Sequence of chain 1.H:
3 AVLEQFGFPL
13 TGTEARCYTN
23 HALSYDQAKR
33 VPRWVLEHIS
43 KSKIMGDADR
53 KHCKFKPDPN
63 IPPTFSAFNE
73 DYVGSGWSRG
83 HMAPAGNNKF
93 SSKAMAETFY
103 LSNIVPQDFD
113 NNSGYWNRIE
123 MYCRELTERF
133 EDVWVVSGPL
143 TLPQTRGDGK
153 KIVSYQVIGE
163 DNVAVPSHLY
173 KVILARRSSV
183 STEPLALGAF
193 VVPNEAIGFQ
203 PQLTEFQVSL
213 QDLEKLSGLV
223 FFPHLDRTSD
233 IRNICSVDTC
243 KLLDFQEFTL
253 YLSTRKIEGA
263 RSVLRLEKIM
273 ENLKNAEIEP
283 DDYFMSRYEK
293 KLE

A protein and the small-molecule ligand that binds it are described below.
Small molecule (SMILES): Cc1cn([C@H]2C[C@H](O[P](=O)(O)OC[C@H]3O[C@@H](n4cnc5c(=O)nc(N)[nH]c54)C[C@@H]3O[P](=O)(O)OC[C@H]3O[C@@H](n4ccc(N)nc4=O)C[C@@H]3O)[C@@H](CO[P](=O)(O)O[C@H]3C[C@H](n4cnc5c(=O)nc(N)[nH]c54)O[C@@H]3CO[P](=O)(O)O[C@H]3C[C@H](n4ccc(N)nc4=O)O[C@@H]3CO[P](=O)(O)O[C@H]3C[C@H](n4cnc5c(N)ncnc54)O[C@@H]3CO[P](=O)(O)O[C@H]3C[C@H](n4cnc5c(=O)nc(N)[nH]c54)O[C@@H]3CO[P](=O)(O)O[C@H]3C[C@H](n4cc(C)c(=O)[nH]c4=O)O[C@@H]3CO[P](=O)(O)O[C@H]3C[C@H](n4ccc(N)nc4=O)O[C@@H]3COP(=O)=O)O2)c(=O)[nH]c1=O

Binding-site contacts:
Ligand atom C2 contacts residue SER115 of chain 1.H at 3.6 Å.
Ligand atom P contacts residue ARG257 of chain 1.H at 3.2 Å.
Ligand atom OP1 contacts residue GLY88 of chain 1.H at 2.9 Å (h-bond).
Ligand atom OP1 contacts residue PRO86 of chain 1.H at 3.6 Å.
Ligand atom C3' contacts residue MG1 of chain 1.R at 3.6 Å.
Ligand atom O5' contacts residue ASN114 of chain 1.H at 2.8 Å (h-bond).
Ligand atom O5' contacts residue MG1 of chain 1.R at 3.0 Å.
Ligand atom C5' contacts residue ARG81 of chain 1.H at 3.4 Å.
Ligand atom P contacts residue ARG81 of chain 1.H at 3.6 Å.
Ligand atom OP1 contacts residue SER80 of chain 1.H at 3.5 Å.
Ligand atom OP1 contacts residue ARG81 of chain 1.H at 3.5 Å (salt-bridge).
Ligand atom OP1 contacts residue MG1 of chain 1.R at 2.4 Å.
Ligand atom C2' contacts residue ASN119 of chain 1.H at 3.6 Å.
Ligand atom N3 contacts residue LEU254 of chain 1.H at 3.6 Å.
Ligand atom OP2 contacts residue ARG257 of chain 1.H at 2.6 Å (salt-bridge).
Ligand atom P contacts residue ARG52 of chain 1.H at 3.4 Å.
Ligand atom O4' contacts residue ASN119 of chain 1.H at 3.3 Å (h-bond).
Ligand atom O3' contacts residue SER80 of chain 1.H at 3.6 Å.
Ligand atom C5' contacts residue PHE111 of chain 1.H at 3.2 Å (hydrophobic).
Ligand atom OP2 contacts residue ARG52 of chain 1.H at 2.7 Å (salt-bridge).
Ligand atom C4' contacts residue ASN114 of chain 1.H at 3.6 Å.
Ligand atom O2 contacts residue ASN119 of chain 1.H at 3.0 Å (h-bond).
Ligand atom OP2 contacts residue ARG81 of chain 1.H at 2.7 Å (salt-bridge).
Ligand atom O2 contacts residue SER115 of chain 1.H at 2.5 Å (h-bond).
Ligand atom O3' contacts residue MG1 of chain 1.R at 2.5 Å.
Ligand atom C4' contacts residue PHE111 of chain 1.H at 3.3 Å (hydrophobic).
Ligand atom P contacts residue MG1 of chain 1.R at 2.8 Å.
Ligand atom O2 contacts residue LEU254 of chain 1.H at 3.2 Å.
Ligand atom P contacts residue ASN114 of chain 1.H at 3.5 Å.
Ligand atom C5' contacts residue ARG257 of chain 1.H at 3.1 Å.
Ligand atom OP1 contacts residue ARG81 of chain 1.H at 2.9 Å (salt-bridge).
Ligand atom OP2 contacts residue PHE57 of chain 1.H at 3.5 Å.
Ligand atom OP2 contacts residue ARG52 of chain 1.H at 2.7 Å (salt-bridge).
Ligand atom O5' contacts residue ARG81 of chain 1.H at 3.4 Å (salt-bridge).
Ligand atom C2 contacts residue LEU254 of chain 1.H at 3.3 Å (hydrophobic).
Ligand atom OP1 contacts residue ASN114 of chain 1.H at 3.2 Å (h-bond).
Ligand atom O3' contacts residue ASN114 of chain 1.H at 3.6 Å.
Ligand atom O5' contacts residue ARG52 of chain 1.H at 3.0 Å (salt-bridge).
Ligand atom OP1 contacts residue HIS83 of chain 1.H at 2.9 Å (h-bond).
Ligand atom O4' contacts residue TYR253 of chain 1.H at 3.4 Å.